A small-molecule ligand and the protein it binds are described below.
Small molecule (SMILES): Cc1cc(CCCCCOc2ccc(C3=NCCO3)cc2)on1

Sequence of chain 15.C:
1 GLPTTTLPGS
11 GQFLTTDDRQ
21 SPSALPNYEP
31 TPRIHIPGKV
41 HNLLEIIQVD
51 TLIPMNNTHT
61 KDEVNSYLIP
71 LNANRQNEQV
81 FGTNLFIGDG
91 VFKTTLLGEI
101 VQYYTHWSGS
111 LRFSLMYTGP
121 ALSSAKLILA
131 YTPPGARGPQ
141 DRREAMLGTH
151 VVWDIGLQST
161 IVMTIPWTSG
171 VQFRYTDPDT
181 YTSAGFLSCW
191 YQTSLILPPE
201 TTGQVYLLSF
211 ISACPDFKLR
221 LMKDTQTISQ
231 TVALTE

Binding-site contacts:
Ligand atom C4A contacts residue PRO174 of chain 15.A at 3.1 Å (hydrophobic).
Ligand atom C4B contacts residue TYR152 of chain 15.A at 3.8 Å (hydrophobic).
Ligand atom C2A contacts residue PHE186 of chain 15.A at 3.3 Å (hydrophobic).
Ligand atom C3B contacts residue TYR152 of chain 15.A at 3.7 Å (hydrophobic).
Ligand atom C4C contacts residue VAL191 of chain 15.A at 3.0 Å (hydrophobic).
Ligand atom N3A contacts residue ALA24 of chain 15.C at 3.8 Å.
Ligand atom C3B contacts residue VAL188 of chain 15.A at 3.8 Å (hydrophobic).
Ligand atom N3A contacts residue TYR152 of chain 15.A at 3.5 Å.
Ligand atom O1 contacts residue MET221 of chain 15.A at 3.8 Å.
Ligand atom C5A contacts residue ALA150 of chain 15.A at 3.6 Å (hydrophobic).
Ligand atom O1B contacts residue ILE104 of chain 15.A at 3.9 Å.
Ligand atom N3A contacts residue PRO174 of chain 15.A at 3.7 Å.
Ligand atom C3C contacts residue TYR128 of chain 15.A at 3.4 Å (hydrophobic).
Ligand atom C2C contacts residue TYR197 of chain 15.A at 3.7 Å (hydrophobic).
Ligand atom C1B contacts residue TYR128 of chain 15.A at 3.6 Å (hydrophobic).
Ligand atom C1B contacts residue VAL188 of chain 15.A at 3.8 Å (hydrophobic).
Ligand atom C4 contacts residue LEU106 of chain 15.A at 3.9 Å (hydrophobic).
Ligand atom C5A contacts residue VAL176 of chain 15.A at 3.6 Å (hydrophobic).
Ligand atom C1C contacts residue LEU106 of chain 15.A at 3.8 Å (hydrophobic).
Ligand atom C2A contacts residue TYR152 of chain 15.A at 3.6 Å (hydrophobic).
Ligand atom C5B contacts residue MET224 of chain 15.A at 3.9 Å (hydrophobic).
Ligand atom C6B contacts residue ILE104 of chain 15.A at 3.6 Å (hydrophobic).
Ligand atom C4B contacts residue PHE186 of chain 15.A at 3.6 Å (hydrophobic).
Ligand atom C2B contacts residue VAL188 of chain 15.A at 3.5 Å (hydrophobic).
Ligand atom C1B contacts residue ILE104 of chain 15.A at 4.0 Å (hydrophobic).
Ligand atom C5 contacts residue LEU106 of chain 15.A at 3.8 Å (hydrophobic).
Ligand atom C4C contacts residue VAL188 of chain 15.A at 3.7 Å (hydrophobic).
Ligand atom C2C contacts residue MET221 of chain 15.A at 3.8 Å (hydrophobic).
Ligand atom N3A contacts residue PHE186 of chain 15.A at 4.0 Å.
Ligand atom C1C contacts residue TYR128 of chain 15.A at 3.7 Å (hydrophobic).
Ligand atom C5B contacts residue PHE186 of chain 15.A at 3.9 Å (hydrophobic).
Ligand atom C5A contacts residue PHE186 of chain 15.A at 3.5 Å (hydrophobic).
Ligand atom C4 contacts residue TYR197 of chain 15.A at 3.8 Å (hydrophobic).
Ligand atom N2 contacts residue LEU106 of chain 15.A at 3.8 Å.
Ligand atom O1A contacts residue PHE186 of chain 15.A at 3.0 Å.
Ligand atom O1B contacts residue TYR128 of chain 15.A at 3.4 Å (h-bond).
Ligand atom O1 contacts residue LEU106 of chain 15.A at 3.8 Å.
Ligand atom C5C contacts residue VAL191 of chain 15.A at 3.8 Å (hydrophobic).
Ligand atom C6B contacts residue TYR128 of chain 15.A at 3.3 Å (hydrophobic).
Ligand atom C5B contacts residue TYR128 of chain 15.A at 4.0 Å (hydrophobic).

Sequence of chain 15.A:
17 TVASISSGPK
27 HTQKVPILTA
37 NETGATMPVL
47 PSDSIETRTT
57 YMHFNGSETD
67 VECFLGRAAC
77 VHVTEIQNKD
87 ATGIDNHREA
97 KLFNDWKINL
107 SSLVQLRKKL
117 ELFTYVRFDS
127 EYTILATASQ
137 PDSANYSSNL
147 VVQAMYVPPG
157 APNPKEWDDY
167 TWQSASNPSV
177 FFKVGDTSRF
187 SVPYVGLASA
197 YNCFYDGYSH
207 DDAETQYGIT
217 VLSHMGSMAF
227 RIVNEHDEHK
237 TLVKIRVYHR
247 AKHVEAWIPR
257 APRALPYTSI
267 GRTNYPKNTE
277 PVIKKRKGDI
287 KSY